Sequence of chain 1.A:
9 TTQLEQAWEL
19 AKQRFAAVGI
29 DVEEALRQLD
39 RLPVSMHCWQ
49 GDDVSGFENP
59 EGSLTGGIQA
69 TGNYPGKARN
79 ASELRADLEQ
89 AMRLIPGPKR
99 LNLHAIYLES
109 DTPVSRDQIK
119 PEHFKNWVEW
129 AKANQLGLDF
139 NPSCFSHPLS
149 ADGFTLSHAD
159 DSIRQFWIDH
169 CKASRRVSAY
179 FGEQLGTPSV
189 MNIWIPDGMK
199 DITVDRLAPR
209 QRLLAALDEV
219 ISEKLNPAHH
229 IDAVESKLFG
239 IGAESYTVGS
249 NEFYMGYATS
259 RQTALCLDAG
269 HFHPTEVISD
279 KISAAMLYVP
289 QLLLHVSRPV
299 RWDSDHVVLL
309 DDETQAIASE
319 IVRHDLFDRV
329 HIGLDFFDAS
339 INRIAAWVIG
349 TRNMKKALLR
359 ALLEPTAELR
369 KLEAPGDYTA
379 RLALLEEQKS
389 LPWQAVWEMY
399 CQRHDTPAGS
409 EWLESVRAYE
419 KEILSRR

Binding-site contacts:
Ligand atom O1 contacts residue LYS235 of chain 1.A at 2.5 Å (salt-bridge).
Ligand atom O4 contacts residue ASP333 of chain 1.A at 3.0 Å (salt-bridge).
Ligand atom C6 contacts residue HIS102 of chain 1.A at 3.3 Å.
Ligand atom O3 contacts residue ZN1 of chain 1.F at 2.2 Å.
Ligand atom C2 contacts residue GLU233 of chain 1.A at 3.7 Å.
Ligand atom C2 contacts residue ZN1 of chain 1.F at 3.3 Å.
Ligand atom C2 contacts residue HIS269 of chain 1.A at 3.2 Å.
Ligand atom O4 contacts residue PHE335 of chain 1.A at 3.6 Å.
Ligand atom O1 contacts residue ASP301 of chain 1.A at 3.2 Å (salt-bridge).
Ligand atom O4 contacts residue TRP47 of chain 1.A at 4.1 Å.
Ligand atom C1 contacts residue LYS235 of chain 1.A at 3.8 Å.
Ligand atom O2 contacts residue GLU233 of chain 1.A at 2.8 Å (salt-bridge).
Ligand atom C3 contacts residue TRP192 of chain 1.A at 3.8 Å (hydrophobic).
Ligand atom O3 contacts residue ASP333 of chain 1.A at 2.8 Å (salt-bridge).
Ligand atom O1 contacts residue HIS269 of chain 1.A at 3.5 Å (h-bond).
Ligand atom C6 contacts residue TRP47 of chain 1.A at 3.4 Å (hydrophobic).
Ligand atom C1 contacts residue ILE66 of chain 1.A at 3.5 Å (hydrophobic).
Ligand atom C1 contacts residue ASP301 of chain 1.A at 3.7 Å.
Ligand atom C4 contacts residue ZN1 of chain 1.F at 4.2 Å.
Ligand atom O4 contacts residue ZN1 of chain 1.F at 3.9 Å.
Ligand atom O2 contacts residue ZN1 of chain 1.F at 2.3 Å.
Ligand atom O3 contacts residue HIS293 of chain 1.A at 3.4 Å (h-bond).
Ligand atom C3 contacts residue GLU233 of chain 1.A at 3.4 Å.
Ligand atom C2 contacts residue TRP192 of chain 1.A at 3.7 Å (hydrophobic).
Ligand atom C5 contacts residue HIS102 of chain 1.A at 3.5 Å.
Ligand atom C5 contacts residue TRP47 of chain 1.A at 4.0 Å (hydrophobic).
Ligand atom O2 contacts residue ASP333 of chain 1.A at 3.1 Å (salt-bridge).
Ligand atom C2 contacts residue ASP333 of chain 1.A at 3.9 Å.
Ligand atom O2 contacts residue ASP266 of chain 1.A at 3.1 Å (salt-bridge).
Ligand atom C3 contacts residue ZN1 of chain 1.F at 3.2 Å.
Ligand atom C4 contacts residue ASP333 of chain 1.A at 3.8 Å.
Ligand atom C1 contacts residue HIS269 of chain 1.A at 3.6 Å.
Ligand atom O1 contacts residue TRP192 of chain 1.A at 3.2 Å.
Ligand atom O5 contacts residue HIS102 of chain 1.A at 2.8 Å (h-bond).
Ligand atom O2 contacts residue HIS269 of chain 1.A at 2.3 Å (h-bond).
Ligand atom C4 contacts residue TRP192 of chain 1.A at 4.2 Å (hydrophobic).
Ligand atom O3 contacts residue GLU233 of chain 1.A at 2.6 Å (salt-bridge).
Ligand atom C3 contacts residue ASP333 of chain 1.A at 3.6 Å.
Ligand atom C1 contacts residue TRP192 of chain 1.A at 4.0 Å (hydrophobic).
Ligand atom O1 contacts residue ILE66 of chain 1.A at 3.1 Å.

The small molecule below binds the protein below.
Small molecule (SMILES): C[C@H](O)[C@H](O)[C@@H](O)[C@@H](O)CO